Binding-site contacts:
Ligand atom C3 contacts residue ARG104 of chain 1.C at 3.8 Å.
Ligand atom O5 contacts residue THR105 of chain 1.C at 3.3 Å (h-bond).
Ligand atom O5 contacts residue ARG104 of chain 1.C at 3.6 Å.
Ligand atom C1 contacts residue ARG104 of chain 1.C at 4.2 Å.
Ligand atom O6 contacts residue ARG104 of chain 1.C at 3.8 Å.
Ligand atom O6 contacts residue ASP166 of chain 1.C at 4.0 Å.
Ligand atom C2 contacts residue ARG104 of chain 1.C at 3.4 Å.
Ligand atom C3 contacts residue THR105 of chain 1.C at 4.3 Å.
Ligand atom O5 contacts residue EDO1 of chain 1.EA at 3.6 Å.
Ligand atom C2 contacts residue THR105 of chain 1.C at 4.1 Å.

Sequence of chain 1.C:
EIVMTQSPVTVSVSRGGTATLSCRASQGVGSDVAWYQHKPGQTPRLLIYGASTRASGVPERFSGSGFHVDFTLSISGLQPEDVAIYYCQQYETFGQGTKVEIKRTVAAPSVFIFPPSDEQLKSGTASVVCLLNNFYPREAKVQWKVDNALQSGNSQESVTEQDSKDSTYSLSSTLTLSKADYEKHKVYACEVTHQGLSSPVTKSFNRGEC

A small-molecule ligand and the protein it binds are described below.
Small molecule (SMILES): C[C@@H](O)[C@@H](C)O